A protein and the small-molecule ligand that binds it are described below.
Small molecule (SMILES): CC(=O)N[C@H]1[C@H](O[C@H]2[C@H](O)[C@@H](NC(C)=O)CO[C@@H]2CO)O[C@H](CO)[C@@H](O[C@@H]2O[C@H](CO)[C@@H](O)[C@H](O)[C@@H]2O)[C@@H]1O

Sequence of chain 1.E:
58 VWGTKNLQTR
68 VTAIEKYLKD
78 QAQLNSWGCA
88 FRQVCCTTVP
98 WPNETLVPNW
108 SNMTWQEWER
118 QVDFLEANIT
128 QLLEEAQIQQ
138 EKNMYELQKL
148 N

Binding-site contacts:
Ligand atom C3 contacts residue ASN125 of chain 1.E at 3.8 Å.
Ligand atom N2 contacts residue ASN125 of chain 1.E at 2.9 Å (h-bond).
Ligand atom O6 contacts residue GLN128 of chain 1.E at 4.5 Å.
Ligand atom C5 contacts residue ASN125 of chain 1.E at 3.6 Å.
Ligand atom O4 contacts residue GLN1 of chain 1.G at 4.3 Å.
Ligand atom C7 contacts residue ASN125 of chain 1.E at 3.3 Å.
Ligand atom C5 contacts residue GLN1 of chain 1.G at 4.3 Å.
Ligand atom C1 contacts residue ASN125 of chain 1.E at 1.4 Å.
Ligand atom O7 contacts residue ASN125 of chain 1.E at 4.2 Å.
Ligand atom C6 contacts residue GLN1 of chain 1.G at 3.4 Å.
Ligand atom C1 contacts residue GLN1 of chain 1.G at 4.0 Å.
Ligand atom C4 contacts residue ASN125 of chain 1.E at 4.3 Å.
Ligand atom C8 contacts residue TRP102 of chain 1.G at 4.1 Å (hydrophobic).
Ligand atom O5 contacts residue ASN125 of chain 1.E at 2.4 Å (h-bond).
Ligand atom O7 contacts residue TRP102 of chain 1.G at 4.4 Å.
Ligand atom C8 contacts residue ASN125 of chain 1.E at 3.3 Å.
Ligand atom C8 contacts residue ASN56 of chain 1.H at 4.5 Å.
Ligand atom O6 contacts residue GLN1 of chain 1.G at 4.4 Å.
Ligand atom C4 contacts residue GLN1 of chain 1.G at 4.1 Å.
Ligand atom C2 contacts residue ASN125 of chain 1.E at 2.5 Å.
Ligand atom O7 contacts residue PHE103 of chain 1.G at 3.9 Å.

Sequence of chain 1.G:
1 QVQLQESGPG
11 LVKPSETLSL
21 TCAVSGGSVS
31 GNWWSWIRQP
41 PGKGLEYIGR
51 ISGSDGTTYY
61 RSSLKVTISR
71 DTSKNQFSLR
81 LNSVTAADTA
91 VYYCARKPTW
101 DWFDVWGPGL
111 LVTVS

Sequence of chain 1.H:
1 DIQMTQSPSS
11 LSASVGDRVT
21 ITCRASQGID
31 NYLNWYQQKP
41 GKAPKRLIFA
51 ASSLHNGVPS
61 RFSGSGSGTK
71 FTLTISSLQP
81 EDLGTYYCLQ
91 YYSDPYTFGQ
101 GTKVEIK